Sequence of chain 1.A:
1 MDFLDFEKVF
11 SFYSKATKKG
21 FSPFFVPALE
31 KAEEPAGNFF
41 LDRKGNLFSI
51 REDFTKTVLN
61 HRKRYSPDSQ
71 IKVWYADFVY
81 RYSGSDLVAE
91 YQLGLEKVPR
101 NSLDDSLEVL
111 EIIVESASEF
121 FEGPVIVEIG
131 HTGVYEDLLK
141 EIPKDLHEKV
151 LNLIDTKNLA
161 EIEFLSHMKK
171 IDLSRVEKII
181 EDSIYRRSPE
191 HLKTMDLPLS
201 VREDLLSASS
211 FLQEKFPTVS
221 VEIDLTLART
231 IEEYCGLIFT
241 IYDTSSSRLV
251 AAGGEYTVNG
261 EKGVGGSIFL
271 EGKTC

Sequence of chain 1.H:
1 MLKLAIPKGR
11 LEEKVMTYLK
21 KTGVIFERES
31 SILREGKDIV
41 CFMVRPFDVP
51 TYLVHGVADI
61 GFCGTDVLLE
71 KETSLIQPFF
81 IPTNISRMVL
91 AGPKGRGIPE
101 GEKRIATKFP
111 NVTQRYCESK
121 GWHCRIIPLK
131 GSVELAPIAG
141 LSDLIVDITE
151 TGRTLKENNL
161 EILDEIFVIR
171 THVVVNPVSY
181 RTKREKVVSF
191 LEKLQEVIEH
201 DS

This protein binds this small molecule.
Small molecule (SMILES): N[C@@H](Cc1c[nH]c[nH+]1)C(=O)O

Binding-site contacts:
Ligand atom NE2 contacts residue GLN195 of chain 1.H at 3.4 Å (h-bond).
Ligand atom CA contacts residue TYR180 of chain 1.H at 2.3 Å (hydrophobic).
Ligand atom N contacts residue ILE76 of chain 1.H at 3.6 Å.
Ligand atom CD2 contacts residue TYR185 of chain 1.A at 4.5 Å (hydrophobic).
Ligand atom C contacts residue ILE184 of chain 1.A at 4.2 Å (hydrophobic).
Ligand atom CG contacts residue TYR180 of chain 1.H at 4.5 Å (hydrophobic).
Ligand atom C contacts residue PRO78 of chain 1.H at 2.8 Å (hydrophobic).
Ligand atom CA contacts residue PRO78 of chain 1.H at 4.0 Å (hydrophobic).
Ligand atom OXT contacts residue ILE184 of chain 1.A at 3.6 Å.
Ligand atom O contacts residue LEU191 of chain 1.H at 4.1 Å.
Ligand atom ND1 contacts residue LEU191 of chain 1.H at 4.0 Å.
Ligand atom ND1 contacts residue GLN195 of chain 1.H at 4.4 Å.
Ligand atom N contacts residue TYR180 of chain 1.H at 1.9 Å (h-bond).
Ligand atom C contacts residue TYR180 of chain 1.H at 3.5 Å (hydrophobic).
Ligand atom OXT contacts residue TYR180 of chain 1.H at 4.1 Å.
Ligand atom CE1 contacts residue TYR185 of chain 1.A at 3.5 Å (hydrophobic).
Ligand atom NE2 contacts residue TYR185 of chain 1.A at 4.0 Å.
Ligand atom CG contacts residue ILE184 of chain 1.A at 4.5 Å (hydrophobic).
Ligand atom CE1 contacts residue GLN195 of chain 1.H at 3.4 Å.
Ligand atom CA contacts residue ILE184 of chain 1.A at 3.8 Å (hydrophobic).
Ligand atom CG contacts residue LEU191 of chain 1.H at 4.4 Å (hydrophobic).
Ligand atom ND1 contacts residue GLU192 of chain 1.H at 4.1 Å.
Ligand atom O contacts residue TYR180 of chain 1.H at 4.3 Å.
Ligand atom O contacts residue PHE79 of chain 1.H at 4.0 Å.
Ligand atom CA contacts residue LEU191 of chain 1.H at 4.1 Å (hydrophobic).
Ligand atom CG contacts residue TYR185 of chain 1.A at 4.3 Å (hydrophobic).
Ligand atom CB contacts residue TYR180 of chain 1.H at 3.3 Å (hydrophobic).
Ligand atom O contacts residue PRO78 of chain 1.H at 1.8 Å.
Ligand atom CD2 contacts residue ILE184 of chain 1.A at 4.0 Å (hydrophobic).
Ligand atom OXT contacts residue PRO78 of chain 1.H at 3.2 Å.
Ligand atom ND1 contacts residue TYR185 of chain 1.A at 3.6 Å.
Ligand atom N contacts residue LEU191 of chain 1.H at 3.4 Å.
Ligand atom CE1 contacts residue GLU192 of chain 1.H at 4.2 Å.
Ligand atom N contacts residue PRO78 of chain 1.H at 3.8 Å.
Ligand atom OXT contacts residue LYS157 of chain 1.A at 3.8 Å.
Ligand atom CB contacts residue LEU191 of chain 1.H at 3.5 Å (hydrophobic).
Ligand atom CB contacts residue ILE184 of chain 1.A at 4.3 Å (hydrophobic).